Sequence of chain 2.C:
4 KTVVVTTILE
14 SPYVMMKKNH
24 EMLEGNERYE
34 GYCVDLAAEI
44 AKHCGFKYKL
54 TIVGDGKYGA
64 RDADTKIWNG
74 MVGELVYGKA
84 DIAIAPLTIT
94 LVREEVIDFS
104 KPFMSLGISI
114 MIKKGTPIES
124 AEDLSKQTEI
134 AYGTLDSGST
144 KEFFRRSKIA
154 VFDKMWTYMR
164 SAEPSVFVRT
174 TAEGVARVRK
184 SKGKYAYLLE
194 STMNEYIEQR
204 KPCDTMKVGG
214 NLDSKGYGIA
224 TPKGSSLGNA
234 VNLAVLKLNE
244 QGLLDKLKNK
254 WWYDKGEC

A protein and the small-molecule ligand that binds it are described below.
Small molecule (SMILES): Cc1onc(O)c1C[C@H](N)C(=O)O

Binding-site contacts:
Ligand atom CD1 contacts residue THR143 of chain 2.C at 3.8 Å.
Ligand atom N contacts residue THR91 of chain 2.C at 3.0 Å (h-bond).
Ligand atom OT1 contacts residue SER142 of chain 2.C at 2.9 Å (h-bond).
Ligand atom CE2 contacts residue TYR61 of chain 2.C at 3.5 Å (hydrophobic).
Ligand atom OT1 contacts residue TYR61 of chain 2.C at 3.3 Å.
Ligand atom OT2 contacts residue LEU90 of chain 2.C at 3.6 Å.
Ligand atom OE1 contacts residue THR143 of chain 2.C at 2.8 Å (h-bond).
Ligand atom C contacts residue TYR61 of chain 2.C at 3.6 Å (hydrophobic).
Ligand atom CA contacts residue GLU193 of chain 2.C at 3.5 Å.
Ligand atom N contacts residue TYR220 of chain 2.C at 3.6 Å.
Ligand atom OT1 contacts residue GLY141 of chain 2.C at 3.2 Å.
Ligand atom N contacts residue PRO89 of chain 2.C at 2.7 Å (h-bond).
Ligand atom CA contacts residue THR91 of chain 2.C at 3.5 Å.
Ligand atom CE2 contacts residue MET196 of chain 2.C at 3.8 Å (hydrophobic).
Ligand atom CA contacts residue PRO89 of chain 2.C at 3.9 Å (hydrophobic).
Ligand atom CB contacts residue LEU138 of chain 2.C at 3.8 Å (hydrophobic).
Ligand atom CD1 contacts residue GLU193 of chain 2.C at 3.7 Å.
Ligand atom OT2 contacts residue TYR61 of chain 2.C at 3.5 Å.
Ligand atom N contacts residue GLU193 of chain 2.C at 2.8 Å (salt-bridge).
Ligand atom CB contacts residue TYR61 of chain 2.C at 3.6 Å (hydrophobic).
Ligand atom OT2 contacts residue SER142 of chain 2.C at 3.8 Å.
Ligand atom OT2 contacts residue PRO89 of chain 2.C at 3.8 Å.
Ligand atom OT2 contacts residue THR91 of chain 2.C at 3.0 Å (h-bond).
Ligand atom CA contacts residue SER142 of chain 2.C at 3.5 Å.
Ligand atom CE2 contacts residue GLU193 of chain 2.C at 3.3 Å.
Ligand atom NE1 contacts residue LEU192 of chain 2.C at 3.7 Å.
Ligand atom OE1 contacts residue LEU138 of chain 2.C at 4.0 Å.
Ligand atom OT2 contacts residue ARG96 of chain 2.C at 2.8 Å (salt-bridge).
Ligand atom CE2 contacts residue PRO89 of chain 2.C at 3.9 Å (hydrophobic).
Ligand atom CE2 contacts residue TYR220 of chain 2.C at 3.6 Å (hydrophobic).
Ligand atom CD2 contacts residue GLU193 of chain 2.C at 3.0 Å.
Ligand atom C contacts residue ARG96 of chain 2.C at 3.5 Å.
Ligand atom OE2 contacts residue MET196 of chain 2.C at 3.5 Å.
Ligand atom CG contacts residue GLU193 of chain 2.C at 3.3 Å.
Ligand atom OE2 contacts residue GLU193 of chain 2.C at 3.3 Å (salt-bridge).
Ligand atom NE1 contacts residue GLU193 of chain 2.C at 3.0 Å (salt-bridge).
Ligand atom C contacts residue THR91 of chain 2.C at 3.8 Å.
Ligand atom CB contacts residue GLU193 of chain 2.C at 4.0 Å.
Ligand atom OT1 contacts residue ARG96 of chain 2.C at 3.0 Å (salt-bridge).
Ligand atom C contacts residue SER142 of chain 2.C at 3.3 Å.